Sequence of chain 1.B:
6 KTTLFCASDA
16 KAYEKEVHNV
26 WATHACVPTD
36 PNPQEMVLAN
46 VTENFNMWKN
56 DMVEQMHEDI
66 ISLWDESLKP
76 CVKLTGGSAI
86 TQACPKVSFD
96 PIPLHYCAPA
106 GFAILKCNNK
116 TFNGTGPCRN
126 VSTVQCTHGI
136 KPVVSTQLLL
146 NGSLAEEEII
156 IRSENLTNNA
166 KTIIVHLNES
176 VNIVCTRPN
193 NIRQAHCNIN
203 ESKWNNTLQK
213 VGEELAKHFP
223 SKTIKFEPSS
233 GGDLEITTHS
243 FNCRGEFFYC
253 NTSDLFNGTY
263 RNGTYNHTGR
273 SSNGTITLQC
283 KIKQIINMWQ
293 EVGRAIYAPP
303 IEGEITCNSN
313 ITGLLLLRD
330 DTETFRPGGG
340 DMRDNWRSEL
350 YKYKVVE

Binding-site contacts:
Ligand atom C6 contacts residue LYS136 of chain 1.B at 4.2 Å.
Ligand atom C5 contacts residue ASN146 of chain 1.B at 3.6 Å.
Ligand atom C8 contacts residue VAL138 of chain 1.B at 4.3 Å (hydrophobic).
Ligand atom C5 contacts residue ASN310 of chain 1.B at 3.5 Å.
Ligand atom C8 contacts residue SER311 of chain 1.B at 3.7 Å.
Ligand atom O3 contacts residue ASP95 of chain 1.B at 4.2 Å.
Ligand atom C2 contacts residue ASN310 of chain 1.B at 4.3 Å.
Ligand atom C4 contacts residue ARG246 of chain 1.B at 4.1 Å.
Ligand atom C1 contacts residue ASN146 of chain 1.B at 1.4 Å.
Ligand atom O5 contacts residue ASN310 of chain 1.B at 4.1 Å.
Ligand atom O4 contacts residue ARG246 of chain 1.B at 3.2 Å (salt-bridge).
Ligand atom C7 contacts residue SER311 of chain 1.B at 3.7 Å.
Ligand atom O7 contacts residue PRO96 of chain 1.B at 3.8 Å.
Ligand atom C4 contacts residue ASP95 of chain 1.B at 4.0 Å.
Ligand atom C1 contacts residue SER311 of chain 1.B at 3.9 Å.
Ligand atom C7 contacts residue ASN146 of chain 1.B at 3.7 Å.
Ligand atom O7 contacts residue VAL138 of chain 1.B at 4.3 Å.
Ligand atom C2 contacts residue SER311 of chain 1.B at 3.7 Å.
Ligand atom C8 contacts residue LEU145 of chain 1.B at 3.7 Å (hydrophobic).
Ligand atom C3 contacts residue CYS309 of chain 1.B at 4.3 Å (hydrophobic).
Ligand atom O5 contacts residue LYS136 of chain 1.B at 3.5 Å (salt-bridge).
Ligand atom C8 contacts residue PHE243 of chain 1.B at 4.2 Å (hydrophobic).
Ligand atom O3 contacts residue ASN310 of chain 1.B at 4.3 Å.
Ligand atom C4 contacts residue ASN310 of chain 1.B at 3.9 Å.
Ligand atom O7 contacts residue ASN146 of chain 1.B at 3.8 Å.
Ligand atom O6 contacts residue LYS136 of chain 1.B at 3.4 Å (salt-bridge).
Ligand atom C3 contacts residue SER311 of chain 1.B at 3.9 Å.
Ligand atom N2 contacts residue SER311 of chain 1.B at 2.8 Å (h-bond).
Ligand atom C3 contacts residue ASN146 of chain 1.B at 3.8 Å.
Ligand atom C3 contacts residue ASN310 of chain 1.B at 3.6 Å.
Ligand atom O4 contacts residue ASN310 of chain 1.B at 4.0 Å.
Ligand atom O3 contacts residue CYS309 of chain 1.B at 3.2 Å (h-bond).
Ligand atom O6 contacts residue ASP95 of chain 1.B at 4.4 Å.
Ligand atom C8 contacts residue ASN244 of chain 1.B at 3.9 Å.
Ligand atom O5 contacts residue ASN146 of chain 1.B at 2.3 Å (h-bond).
Ligand atom O3 contacts residue ARG246 of chain 1.B at 3.8 Å.
Ligand atom C2 contacts residue ASN146 of chain 1.B at 2.5 Å.
Ligand atom N2 contacts residue ASN146 of chain 1.B at 3.1 Å (h-bond).
Ligand atom C1 contacts residue ASN310 of chain 1.B at 4.0 Å.
Ligand atom C4 contacts residue ASN146 of chain 1.B at 4.2 Å.

A protein and the small-molecule ligand that binds it are described below.
Small molecule (SMILES): CC(=O)N[C@@H]1[C@@H](O)[C@H](O)[C@@H](CO)O[C@H]1O